Sequence of chain 34.C:
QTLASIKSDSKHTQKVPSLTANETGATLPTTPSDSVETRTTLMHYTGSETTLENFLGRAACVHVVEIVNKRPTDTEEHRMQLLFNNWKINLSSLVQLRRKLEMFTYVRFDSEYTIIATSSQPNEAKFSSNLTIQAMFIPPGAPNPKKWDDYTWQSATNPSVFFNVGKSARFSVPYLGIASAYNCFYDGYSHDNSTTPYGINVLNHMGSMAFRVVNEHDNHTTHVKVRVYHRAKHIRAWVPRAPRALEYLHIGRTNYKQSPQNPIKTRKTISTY

Sequence of chain 34.B:
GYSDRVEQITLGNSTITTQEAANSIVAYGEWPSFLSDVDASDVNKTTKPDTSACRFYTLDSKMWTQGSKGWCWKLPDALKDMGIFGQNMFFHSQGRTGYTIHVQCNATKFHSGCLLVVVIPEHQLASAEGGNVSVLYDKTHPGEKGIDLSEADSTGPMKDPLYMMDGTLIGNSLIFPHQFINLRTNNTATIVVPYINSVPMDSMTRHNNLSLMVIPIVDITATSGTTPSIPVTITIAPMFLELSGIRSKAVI

Sequence of chain 3.D:
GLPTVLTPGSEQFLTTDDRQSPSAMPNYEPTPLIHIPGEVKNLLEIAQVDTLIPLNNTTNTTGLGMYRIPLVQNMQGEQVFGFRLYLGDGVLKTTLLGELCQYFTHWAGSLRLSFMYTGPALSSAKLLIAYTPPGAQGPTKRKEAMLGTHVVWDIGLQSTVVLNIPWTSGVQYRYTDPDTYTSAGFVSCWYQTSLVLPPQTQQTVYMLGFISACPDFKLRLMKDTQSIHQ

This small molecule binds to this protein.
Small molecule (SMILES): Nc1nc(-c2ccccc2)nc2[nH]nc(Nc3ccc(C(F)(F)F)cc3)c12

Binding-site contacts:
Ligand atom C11 contacts residue LEU218 of chain 34.C at 3.6 Å (hydrophobic).
Ligand atom C1 contacts residue TYR197 of chain 34.C at 3.8 Å (hydrophobic).
Ligand atom F3 contacts residue ILE104 of chain 34.C at 3.7 Å.
Ligand atom N3 contacts residue ASN198 of chain 34.C at 2.3 Å (h-bond).
Ligand atom C17 contacts residue ASN198 of chain 34.C at 3.7 Å.
Ligand atom C13 contacts residue ALA196 of chain 34.C at 3.8 Å (hydrophobic).
Ligand atom C14 contacts residue LEU218 of chain 34.C at 3.5 Å (hydrophobic).
Ligand atom C10 contacts residue LEU218 of chain 34.C at 3.4 Å (hydrophobic).
Ligand atom N1 contacts residue ASN219 of chain 34.C at 3.9 Å.
Ligand atom C15 contacts residue LEU218 of chain 34.C at 3.8 Å (hydrophobic).
Ligand atom C2 contacts residue MET221 of chain 34.C at 3.8 Å (hydrophobic).
Ligand atom N4 contacts residue LEU218 of chain 34.C at 3.0 Å (h-bond).
Ligand atom C15 contacts residue ALA194 of chain 34.C at 3.5 Å (hydrophobic).
Ligand atom N6 contacts residue LEU218 of chain 34.C at 3.4 Å (h-bond).
Ligand atom N6 contacts residue MET221 of chain 34.C at 3.2 Å.
Ligand atom C4 contacts residue ASN105 of chain 34.C at 3.4 Å.
Ligand atom F3 contacts residue TYR128 of chain 34.C at 3.4 Å.
Ligand atom C9 contacts residue ASN198 of chain 34.C at 3.1 Å.
Ligand atom C6 contacts residue ILE104 of chain 34.C at 3.3 Å (hydrophobic).
Ligand atom F2 contacts residue ILE104 of chain 34.C at 3.4 Å.
Ligand atom C4 contacts residue MET221 of chain 34.C at 3.7 Å (hydrophobic).
Ligand atom C6 contacts residue ASN105 of chain 34.C at 3.6 Å.
Ligand atom F3 contacts residue LEU106 of chain 34.C at 3.5 Å.
Ligand atom F2 contacts residue MET221 of chain 34.C at 2.9 Å.
Ligand atom C13 contacts residue ASN198 of chain 34.C at 2.6 Å.
Ligand atom F1 contacts residue SER126 of chain 34.C at 3.6 Å.
Ligand atom C15 contacts residue SER198 of chain 34.B at 3.6 Å.
Ligand atom N5 contacts residue ASN198 of chain 34.C at 3.0 Å (h-bond).
Ligand atom C15 contacts residue ASN198 of chain 34.C at 2.5 Å.
Ligand atom C18 contacts residue ILE104 of chain 34.C at 3.9 Å (hydrophobic).
Ligand atom C6 contacts residue MET221 of chain 34.C at 3.8 Å (hydrophobic).
Ligand atom N6 contacts residue ASN219 of chain 34.C at 3.5 Å.
Ligand atom F2 contacts residue TYR128 of chain 34.C at 3.4 Å.
Ligand atom N3 contacts residue TYR197 of chain 34.C at 3.9 Å.
Ligand atom C17 contacts residue ALA194 of chain 34.C at 3.6 Å (hydrophobic).
Ligand atom N2 contacts residue ASN198 of chain 34.C at 3.3 Å (h-bond).
Ligand atom C3 contacts residue TYR197 of chain 34.C at 3.8 Å (hydrophobic).
Ligand atom C12 contacts residue LEU218 of chain 34.C at 3.6 Å (hydrophobic).
Ligand atom N5 contacts residue TYR197 of chain 34.C at 3.8 Å.
Ligand atom C13 contacts residue LEU218 of chain 34.C at 3.6 Å (hydrophobic).